Sequence of chain 1.A:
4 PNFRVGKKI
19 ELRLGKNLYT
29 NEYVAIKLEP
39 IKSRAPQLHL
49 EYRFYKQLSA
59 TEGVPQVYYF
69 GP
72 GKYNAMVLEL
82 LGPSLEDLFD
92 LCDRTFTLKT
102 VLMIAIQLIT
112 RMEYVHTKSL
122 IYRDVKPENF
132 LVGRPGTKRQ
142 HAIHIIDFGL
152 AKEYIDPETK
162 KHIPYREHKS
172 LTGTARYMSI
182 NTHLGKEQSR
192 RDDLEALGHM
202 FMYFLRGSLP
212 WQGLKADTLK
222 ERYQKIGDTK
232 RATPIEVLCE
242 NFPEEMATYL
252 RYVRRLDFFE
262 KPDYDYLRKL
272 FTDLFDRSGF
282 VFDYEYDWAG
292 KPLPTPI

Binding-site contacts:
Ligand atom C4 contacts residue LEU20 of chain 1.A at 3.9 Å (hydrophobic).
Ligand atom C7 contacts residue LEU132 of chain 1.A at 4.2 Å (hydrophobic).
Ligand atom C4 contacts residue LEU132 of chain 1.A at 3.5 Å (hydrophobic).
Ligand atom C1' contacts residue LEU20 of chain 1.A at 4.0 Å (hydrophobic).
Ligand atom C2 contacts residue LEU132 of chain 1.A at 3.9 Å (hydrophobic).
Ligand atom C2 contacts residue LEU81 of chain 1.A at 3.7 Å (hydrophobic).
Ligand atom N6 contacts residue ALA33 of chain 1.A at 3.9 Å.
Ligand atom IAE contacts residue ILE147 of chain 1.A at 4.1 Å.
Ligand atom O3' contacts residue GLU129 of chain 1.A at 2.8 Å (salt-bridge).
Ligand atom C6 contacts residue ALA33 of chain 1.A at 4.0 Å (hydrophobic).
Ligand atom N3 contacts residue LEU132 of chain 1.A at 3.7 Å.
Ligand atom O3' contacts residue SER85 of chain 1.A at 3.9 Å.
Ligand atom O2' contacts residue LEU132 of chain 1.A at 3.9 Å.
Ligand atom N1 contacts residue LEU132 of chain 1.A at 4.1 Å.
Ligand atom C2 contacts residue LEU82 of chain 1.A at 3.3 Å (hydrophobic).
Ligand atom C6 contacts residue GLU80 of chain 1.A at 3.7 Å.
Ligand atom IAE contacts residue TYR53 of chain 1.A at 4.1 Å.
Ligand atom O2' contacts residue ASP88 of chain 1.A at 3.9 Å.
Ligand atom C6 contacts residue LEU82 of chain 1.A at 3.9 Å (hydrophobic).
Ligand atom O5' contacts residue ILE147 of chain 1.A at 4.0 Å.
Ligand atom C2' contacts residue LEU132 of chain 1.A at 3.7 Å (hydrophobic).
Ligand atom N1 contacts residue GLU80 of chain 1.A at 3.8 Å.
Ligand atom C8 contacts residue ILE147 of chain 1.A at 3.6 Å (hydrophobic).
Ligand atom N9 contacts residue LEU20 of chain 1.A at 3.5 Å.
Ligand atom N1 contacts residue LEU82 of chain 1.A at 2.8 Å (h-bond).
Ligand atom N6 contacts residue GLU80 of chain 1.A at 2.8 Å (salt-bridge).
Ligand atom O2' contacts residue SER85 of chain 1.A at 4.2 Å.
Ligand atom C7 contacts residue ILE147 of chain 1.A at 3.8 Å (hydrophobic).
Ligand atom N9 contacts residue LEU132 of chain 1.A at 4.0 Å.
Ligand atom C5 contacts residue LEU132 of chain 1.A at 3.7 Å (hydrophobic).
Ligand atom IAE contacts residue LEU79 of chain 1.A at 4.0 Å.
Ligand atom C8 contacts residue LEU20 of chain 1.A at 3.6 Å (hydrophobic).
Ligand atom N6 contacts residue LEU82 of chain 1.A at 4.2 Å.
Ligand atom C3' contacts residue GLU129 of chain 1.A at 3.5 Å.
Ligand atom O4' contacts residue LEU20 of chain 1.A at 3.8 Å.
Ligand atom N1 contacts residue LEU81 of chain 1.A at 3.6 Å.
Ligand atom C7 contacts residue LEU20 of chain 1.A at 3.9 Å (hydrophobic).
Ligand atom C3' contacts residue ILE147 of chain 1.A at 4.1 Å (hydrophobic).
Ligand atom C6 contacts residue LEU132 of chain 1.A at 4.0 Å (hydrophobic).
Ligand atom C5 contacts residue LEU20 of chain 1.A at 4.1 Å (hydrophobic).

A protein and the small-molecule ligand that binds it are described below.
Small molecule (SMILES): Nc1ncnc2c1c(I)cn2[C@@H]1O[C@H](CO)[C@@H](O)[C@H]1O